This protein binds this small molecule.
Small molecule (SMILES): CC(=O)N[C@@H]1[C@@H](O)[C@H](O)[C@@H](CO)O[C@H]1O

Sequence of chain 1.D:
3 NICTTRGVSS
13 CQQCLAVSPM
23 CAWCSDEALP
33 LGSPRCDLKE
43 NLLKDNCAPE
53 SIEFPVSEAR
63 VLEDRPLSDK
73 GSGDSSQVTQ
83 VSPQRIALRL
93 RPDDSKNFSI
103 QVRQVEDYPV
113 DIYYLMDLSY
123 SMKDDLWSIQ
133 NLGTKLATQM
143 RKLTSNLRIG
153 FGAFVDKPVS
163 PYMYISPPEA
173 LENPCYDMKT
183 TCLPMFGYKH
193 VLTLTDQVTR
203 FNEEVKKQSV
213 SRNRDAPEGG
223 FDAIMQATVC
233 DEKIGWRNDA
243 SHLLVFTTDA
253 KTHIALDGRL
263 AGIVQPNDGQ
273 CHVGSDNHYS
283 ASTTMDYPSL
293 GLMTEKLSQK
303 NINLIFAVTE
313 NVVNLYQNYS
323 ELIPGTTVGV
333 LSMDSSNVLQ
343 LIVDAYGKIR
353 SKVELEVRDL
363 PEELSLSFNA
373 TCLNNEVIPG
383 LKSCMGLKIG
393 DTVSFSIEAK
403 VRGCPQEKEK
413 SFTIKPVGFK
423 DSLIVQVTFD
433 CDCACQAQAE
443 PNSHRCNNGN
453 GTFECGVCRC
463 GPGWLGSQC

Binding-site contacts:
Ligand atom C7 contacts residue ASN99 of chain 1.D at 3.4 Å.
Ligand atom C8 contacts residue ASN99 of chain 1.D at 3.5 Å.
Ligand atom C6 contacts residue NAG2 of chain 1.N at 3.1 Å.
Ligand atom C5 contacts residue NAG2 of chain 1.N at 4.4 Å.
Ligand atom C7 contacts residue LYS98 of chain 1.D at 4.1 Å.
Ligand atom C4 contacts residue ASN99 of chain 1.D at 4.2 Å.
Ligand atom O7 contacts residue SER101 of chain 1.D at 3.5 Å (h-bond).
Ligand atom O6 contacts residue NAG2 of chain 1.N at 2.1 Å (h-bond).
Ligand atom C5 contacts residue ASN99 of chain 1.D at 3.6 Å.
Ligand atom O5 contacts residue ASN99 of chain 1.D at 2.4 Å (h-bond).
Ligand atom N2 contacts residue LYS98 of chain 1.D at 3.6 Å (salt-bridge).
Ligand atom C2 contacts residue ASN99 of chain 1.D at 2.5 Å.
Ligand atom O7 contacts residue PHE100 of chain 1.D at 3.6 Å.
Ligand atom C1 contacts residue ASN99 of chain 1.D at 1.4 Å.
Ligand atom O6 contacts residue NAG1 of chain 1.N at 4.1 Å.
Ligand atom C3 contacts residue ASN99 of chain 1.D at 3.8 Å.
Ligand atom C8 contacts residue PHE100 of chain 1.D at 4.0 Å (hydrophobic).
Ligand atom C7 contacts residue PHE100 of chain 1.D at 3.9 Å (hydrophobic).
Ligand atom C8 contacts residue LYS98 of chain 1.D at 3.8 Å.
Ligand atom N2 contacts residue ASN99 of chain 1.D at 2.9 Å (h-bond).
Ligand atom O7 contacts residue ASN99 of chain 1.D at 3.5 Å (h-bond).